A small-molecule ligand and the protein it binds are described below.
Small molecule (SMILES): CC(=O)N[C@@H]1[C@@H](O)[C@H](O)[C@@H](CO)O[C@H]1O

Binding-site contacts:
Ligand atom O5 contacts residue ASN804 of chain 1.B at 2.3 Å (h-bond).
Ligand atom C3 contacts residue ASN804 of chain 1.B at 3.8 Å.
Ligand atom C4 contacts residue ASN804 of chain 1.B at 4.2 Å.
Ligand atom O6 contacts residue ASN804 of chain 1.B at 4.4 Å.
Ligand atom N2 contacts residue ASN804 of chain 1.B at 3.0 Å (h-bond).
Ligand atom C1 contacts residue ASN804 of chain 1.B at 1.4 Å.
Ligand atom C7 contacts residue ASN804 of chain 1.B at 3.8 Å.
Ligand atom C8 contacts residue ASN804 of chain 1.B at 4.2 Å.
Ligand atom C2 contacts residue ASN804 of chain 1.B at 2.5 Å.
Ligand atom C5 contacts residue ASN804 of chain 1.B at 3.6 Å.

Sequence of chain 1.B:
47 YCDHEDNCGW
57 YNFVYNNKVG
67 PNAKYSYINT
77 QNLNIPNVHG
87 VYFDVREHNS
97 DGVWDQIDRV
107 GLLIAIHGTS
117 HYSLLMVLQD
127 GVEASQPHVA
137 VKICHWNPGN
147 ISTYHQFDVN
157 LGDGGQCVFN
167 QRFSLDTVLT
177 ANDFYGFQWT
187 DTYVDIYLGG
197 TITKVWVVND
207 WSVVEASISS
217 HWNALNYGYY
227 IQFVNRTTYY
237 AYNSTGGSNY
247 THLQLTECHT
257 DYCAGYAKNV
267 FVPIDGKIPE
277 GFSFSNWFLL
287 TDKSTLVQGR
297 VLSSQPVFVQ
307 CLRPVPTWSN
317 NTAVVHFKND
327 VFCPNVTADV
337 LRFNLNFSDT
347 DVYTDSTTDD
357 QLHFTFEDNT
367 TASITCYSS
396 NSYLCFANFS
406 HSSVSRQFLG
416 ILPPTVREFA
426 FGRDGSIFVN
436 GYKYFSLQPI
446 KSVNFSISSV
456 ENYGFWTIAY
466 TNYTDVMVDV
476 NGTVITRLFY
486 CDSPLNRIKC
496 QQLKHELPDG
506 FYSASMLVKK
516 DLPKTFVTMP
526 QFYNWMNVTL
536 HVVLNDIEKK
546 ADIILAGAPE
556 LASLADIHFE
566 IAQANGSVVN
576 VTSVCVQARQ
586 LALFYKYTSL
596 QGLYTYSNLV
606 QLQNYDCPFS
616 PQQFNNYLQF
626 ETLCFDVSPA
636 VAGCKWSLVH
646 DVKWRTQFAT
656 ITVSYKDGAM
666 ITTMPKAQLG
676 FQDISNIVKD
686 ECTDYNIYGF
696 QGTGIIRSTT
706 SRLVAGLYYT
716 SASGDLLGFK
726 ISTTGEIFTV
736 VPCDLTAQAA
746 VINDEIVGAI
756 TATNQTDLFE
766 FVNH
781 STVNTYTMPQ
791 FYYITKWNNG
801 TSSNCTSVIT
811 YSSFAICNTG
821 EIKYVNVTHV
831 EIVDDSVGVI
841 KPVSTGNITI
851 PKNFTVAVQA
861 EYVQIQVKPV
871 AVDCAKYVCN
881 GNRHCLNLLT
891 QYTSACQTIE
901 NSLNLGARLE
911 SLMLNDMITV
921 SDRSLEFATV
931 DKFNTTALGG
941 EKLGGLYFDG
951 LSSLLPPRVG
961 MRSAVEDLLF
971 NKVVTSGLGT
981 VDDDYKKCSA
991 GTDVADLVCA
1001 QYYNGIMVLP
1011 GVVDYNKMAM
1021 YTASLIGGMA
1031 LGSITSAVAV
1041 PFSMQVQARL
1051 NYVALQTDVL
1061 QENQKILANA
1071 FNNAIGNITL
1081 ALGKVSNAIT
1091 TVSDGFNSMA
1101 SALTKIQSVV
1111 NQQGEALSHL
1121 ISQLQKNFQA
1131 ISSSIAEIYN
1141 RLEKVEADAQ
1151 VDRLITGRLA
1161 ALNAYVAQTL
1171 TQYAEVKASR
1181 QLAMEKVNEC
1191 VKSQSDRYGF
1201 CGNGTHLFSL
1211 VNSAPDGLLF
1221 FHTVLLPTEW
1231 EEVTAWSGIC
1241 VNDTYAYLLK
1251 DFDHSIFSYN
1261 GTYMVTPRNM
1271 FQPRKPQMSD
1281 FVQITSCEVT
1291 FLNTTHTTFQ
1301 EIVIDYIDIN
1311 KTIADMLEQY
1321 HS